Binding-site contacts:
Ligand atom O7 contacts residue ARG342 of chain 1.A at 3.6 Å.
Ligand atom C1 contacts residue HIS255 of chain 1.A at 4.2 Å.
Ligand atom C4 contacts residue ASN252 of chain 1.A at 4.1 Å.
Ligand atom C7 contacts residue ASN252 of chain 1.A at 3.4 Å.
Ligand atom C5 contacts residue ASN252 of chain 1.A at 3.6 Å.
Ligand atom O6 contacts residue PRO256 of chain 1.A at 4.0 Å.
Ligand atom C3 contacts residue ASN252 of chain 1.A at 3.7 Å.
Ligand atom C2 contacts residue ASN252 of chain 1.A at 2.4 Å.
Ligand atom O5 contacts residue SER254 of chain 1.A at 3.8 Å.
Ligand atom O7 contacts residue ASN252 of chain 1.A at 3.5 Å (h-bond).
Ligand atom C1 contacts residue SER254 of chain 1.A at 4.0 Å.
Ligand atom O6 contacts residue SER254 of chain 1.A at 4.4 Å.
Ligand atom C8 contacts residue THR355 of chain 1.A at 3.5 Å.
Ligand atom C6 contacts residue PRO256 of chain 1.A at 4.4 Å (hydrophobic).
Ligand atom C6 contacts residue SER254 of chain 1.A at 3.5 Å.
Ligand atom O5 contacts residue ASN252 of chain 1.A at 2.3 Å (h-bond).
Ligand atom C5 contacts residue SER254 of chain 1.A at 4.0 Å.
Ligand atom N2 contacts residue ASN252 of chain 1.A at 2.9 Å (h-bond).
Ligand atom O5 contacts residue HIS255 of chain 1.A at 3.8 Å.
Ligand atom C1 contacts residue ASN252 of chain 1.A at 1.4 Å.
Ligand atom O7 contacts residue GLY341 of chain 1.A at 3.6 Å.

A protein and the small-molecule ligand that binds it are described below.
Small molecule (SMILES): CC(=O)N[C@@H]1[C@@H](O)[C@H](O)[C@@H](CO)O[C@H]1O

Sequence of chain 1.A:
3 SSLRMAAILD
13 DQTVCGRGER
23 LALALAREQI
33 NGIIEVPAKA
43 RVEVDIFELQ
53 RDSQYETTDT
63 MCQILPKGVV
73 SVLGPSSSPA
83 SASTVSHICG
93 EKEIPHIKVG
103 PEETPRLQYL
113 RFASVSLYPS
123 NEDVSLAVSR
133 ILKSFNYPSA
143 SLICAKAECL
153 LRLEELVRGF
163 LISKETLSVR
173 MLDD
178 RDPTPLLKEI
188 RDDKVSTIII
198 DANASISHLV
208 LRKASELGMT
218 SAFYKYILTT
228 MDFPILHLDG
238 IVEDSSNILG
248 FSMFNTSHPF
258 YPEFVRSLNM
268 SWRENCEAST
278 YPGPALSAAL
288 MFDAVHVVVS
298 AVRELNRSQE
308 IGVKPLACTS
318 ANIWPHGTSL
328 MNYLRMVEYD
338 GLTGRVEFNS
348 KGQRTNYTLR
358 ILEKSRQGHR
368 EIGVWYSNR